Sequence of chain 5.A:
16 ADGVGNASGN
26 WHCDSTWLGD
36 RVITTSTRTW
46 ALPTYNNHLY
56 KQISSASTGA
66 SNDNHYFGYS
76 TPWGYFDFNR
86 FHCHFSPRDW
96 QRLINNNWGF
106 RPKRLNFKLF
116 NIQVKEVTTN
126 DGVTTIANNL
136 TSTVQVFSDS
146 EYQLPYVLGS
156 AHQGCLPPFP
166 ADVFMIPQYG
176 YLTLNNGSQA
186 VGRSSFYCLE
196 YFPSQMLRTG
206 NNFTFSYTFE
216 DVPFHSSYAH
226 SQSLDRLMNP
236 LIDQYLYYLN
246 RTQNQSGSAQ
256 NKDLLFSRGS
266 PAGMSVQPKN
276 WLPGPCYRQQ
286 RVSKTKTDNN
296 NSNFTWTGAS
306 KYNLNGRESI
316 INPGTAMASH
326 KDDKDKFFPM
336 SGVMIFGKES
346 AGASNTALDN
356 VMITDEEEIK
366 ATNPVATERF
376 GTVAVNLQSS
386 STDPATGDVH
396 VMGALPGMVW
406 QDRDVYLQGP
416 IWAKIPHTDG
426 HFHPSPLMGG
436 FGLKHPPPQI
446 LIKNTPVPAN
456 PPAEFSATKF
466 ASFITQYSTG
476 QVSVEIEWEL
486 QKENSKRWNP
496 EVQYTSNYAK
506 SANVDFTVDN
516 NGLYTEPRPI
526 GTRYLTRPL

Binding-site contacts:
Ligand atom C8 contacts residue PRO218 of chain 5.A at 4.2 Å (hydrophobic).
Ligand atom C6 contacts residue HIS428 of chain 5.A at 4.2 Å.
Ligand atom C4 contacts residue PRO218 of chain 5.A at 4.1 Å (hydrophobic).
Ligand atom N7 contacts residue PRO218 of chain 5.A at 4.0 Å.
Ligand atom O3' contacts residue GLY437 of chain 5.A at 3.9 Å.
Ligand atom O1P contacts residue HIS426 of chain 5.A at 2.7 Å (h-bond).
Ligand atom P contacts residue HIS426 of chain 5.A at 3.9 Å.
Ligand atom N9 contacts residue GLY437 of chain 5.A at 3.3 Å (h-bond).
Ligand atom O3' contacts residue LYS439 of chain 5.A at 3.5 Å.
Ligand atom C3' contacts residue GLU215 of chain 5.A at 3.3 Å.
Ligand atom C2' contacts residue ASP216 of chain 5.A at 4.3 Å.
Ligand atom N6 contacts residue SER430 of chain 5.A at 3.7 Å.
Ligand atom C1' contacts residue GLY437 of chain 5.A at 3.3 Å.
Ligand atom O3' contacts residue ILE420 of chain 5.A at 4.2 Å.
Ligand atom O2P contacts residue HIS426 of chain 5.A at 3.6 Å.
Ligand atom C8 contacts residue GLY437 of chain 5.A at 2.8 Å.
Ligand atom N9 contacts residue PRO218 of chain 5.A at 4.2 Å.
Ligand atom N9 contacts residue PRO429 of chain 5.A at 4.3 Å.
Ligand atom N9 contacts residue VAL217 of chain 5.A at 4.4 Å.
Ligand atom N3 contacts residue PRO429 of chain 5.A at 4.4 Å.
Ligand atom O1P contacts residue LYS439 of chain 5.A at 2.6 Å.
Ligand atom C2' contacts residue GLY437 of chain 5.A at 2.8 Å.
Ligand atom C6 contacts residue PRO218 of chain 5.A at 4.2 Å (hydrophobic).
Ligand atom C6 contacts residue SER430 of chain 5.A at 4.2 Å.
Ligand atom C2 contacts residue HIS428 of chain 5.A at 3.8 Å.
Ligand atom C5 contacts residue PRO218 of chain 5.A at 4.0 Å (hydrophobic).
Ligand atom C8 contacts residue PRO429 of chain 5.A at 4.3 Å (hydrophobic).
Ligand atom N7 contacts residue VAL217 of chain 5.A at 3.7 Å.
Ligand atom N1 contacts residue HIS428 of chain 5.A at 3.3 Å.
Ligand atom O5' contacts residue LYS439 of chain 5.A at 3.8 Å.
Ligand atom C3' contacts residue GLY437 of chain 5.A at 3.9 Å.
Ligand atom N7 contacts residue PRO429 of chain 5.A at 4.3 Å.
Ligand atom N6 contacts residue ASP407 of chain 5.A at 3.6 Å (salt-bridge).
Ligand atom C2' contacts residue GLU215 of chain 5.A at 3.6 Å.
Ligand atom C8 contacts residue VAL217 of chain 5.A at 3.5 Å (hydrophobic).
Ligand atom O3P contacts residue LYS439 of chain 5.A at 2.9 Å.
Ligand atom O3' contacts residue GLU215 of chain 5.A at 3.5 Å (salt-bridge).
Ligand atom N6 contacts residue HIS428 of chain 5.A at 4.0 Å.
Ligand atom P contacts residue LYS439 of chain 5.A at 3.3 Å.
Ligand atom N7 contacts residue GLY437 of chain 5.A at 3.5 Å (h-bond).

A protein and the small-molecule ligand that binds it are described below.
Small molecule (SMILES): Nc1ncnc2c1ncn2[C@@H]1C[C@@H](O)[C@@H](COP(=O)(O)O)O1